Binding-site contacts:
Ligand atom O17 contacts residue TYR102 of chain 1.A at 4.3 Å.
Ligand atom C5 contacts residue TRP156 of chain 1.A at 3.6 Å (hydrophobic).
Ligand atom C15 contacts residue TYR197 of chain 1.A at 4.0 Å (hydrophobic).
Ligand atom C7 contacts residue TYR64 of chain 1.B at 3.6 Å (hydrophobic).
Ligand atom C16 contacts residue TYR197 of chain 1.A at 3.5 Å (hydrophobic).
Ligand atom O17 contacts residue TYR197 of chain 1.A at 3.7 Å.
Ligand atom C10 contacts residue TYR102 of chain 1.A at 4.0 Å (hydrophobic).
Ligand atom C1 contacts residue TYR102 of chain 1.A at 3.4 Å (hydrophobic).
Ligand atom C12 contacts residue TYR197 of chain 1.A at 3.6 Å (hydrophobic).
Ligand atom C12 contacts residue TYR64 of chain 1.B at 3.9 Å (hydrophobic).
Ligand atom C2 contacts residue TRP156 of chain 1.A at 3.7 Å (hydrophobic).
Ligand atom C5 contacts residue ILE127 of chain 1.B at 3.9 Å (hydrophobic).
Ligand atom C6 contacts residue ILE127 of chain 1.B at 4.1 Å (hydrophobic).
Ligand atom C10 contacts residue TYR64 of chain 1.B at 4.2 Å (hydrophobic).
Ligand atom C16 contacts residue TYR204 of chain 1.A at 3.5 Å (hydrophobic).
Ligand atom C1 contacts residue TRP156 of chain 1.A at 3.5 Å (hydrophobic).
Ligand atom C6 contacts residue TRP156 of chain 1.A at 4.1 Å (hydrophobic).
Ligand atom C15 contacts residue TYR204 of chain 1.A at 4.0 Å (hydrophobic).
Ligand atom C1 contacts residue SER155 of chain 1.A at 3.2 Å.
Ligand atom C6 contacts residue TYR64 of chain 1.B at 3.8 Å (hydrophobic).
Ligand atom C11 contacts residue TYR197 of chain 1.A at 3.5 Å (hydrophobic).
Ligand atom N3 contacts residue TRP156 of chain 1.A at 2.9 Å (h-bond).
Ligand atom C11 contacts residue TYR64 of chain 1.B at 4.1 Å (hydrophobic).
Ligand atom C13 contacts residue TYR197 of chain 1.A at 4.3 Å (hydrophobic).
Ligand atom C7 contacts residue TRP156 of chain 1.A at 3.6 Å (hydrophobic).
Ligand atom C9 contacts residue TYR102 of chain 1.A at 3.9 Å (hydrophobic).
Ligand atom C8 contacts residue TRP156 of chain 1.A at 4.1 Å (hydrophobic).
Ligand atom C9 contacts residue TRP156 of chain 1.A at 3.6 Å (hydrophobic).

Sequence of chain 1.B:
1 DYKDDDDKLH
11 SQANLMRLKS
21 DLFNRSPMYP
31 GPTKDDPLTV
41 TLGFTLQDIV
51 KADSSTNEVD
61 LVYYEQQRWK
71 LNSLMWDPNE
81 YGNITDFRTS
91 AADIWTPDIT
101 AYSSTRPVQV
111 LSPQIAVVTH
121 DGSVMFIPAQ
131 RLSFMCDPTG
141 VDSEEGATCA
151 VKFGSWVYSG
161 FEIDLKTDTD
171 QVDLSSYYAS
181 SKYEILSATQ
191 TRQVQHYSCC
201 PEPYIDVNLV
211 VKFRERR

Sequence of chain 1.A:
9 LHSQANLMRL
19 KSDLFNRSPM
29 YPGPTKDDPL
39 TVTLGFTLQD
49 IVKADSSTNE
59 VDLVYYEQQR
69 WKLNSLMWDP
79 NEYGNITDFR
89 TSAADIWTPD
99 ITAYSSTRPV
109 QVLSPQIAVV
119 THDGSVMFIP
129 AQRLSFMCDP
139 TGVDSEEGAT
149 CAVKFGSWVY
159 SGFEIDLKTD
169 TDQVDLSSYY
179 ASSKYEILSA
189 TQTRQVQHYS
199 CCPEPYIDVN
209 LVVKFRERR

A protein and the small-molecule ligand that binds it are described below.
Small molecule (SMILES): CC1=NCCC[C@]12CCCCC21OCCO1